This small molecule binds to this protein.
Small molecule (SMILES): O=C(O)c1cnccn1

Sequence of chain 1.A:
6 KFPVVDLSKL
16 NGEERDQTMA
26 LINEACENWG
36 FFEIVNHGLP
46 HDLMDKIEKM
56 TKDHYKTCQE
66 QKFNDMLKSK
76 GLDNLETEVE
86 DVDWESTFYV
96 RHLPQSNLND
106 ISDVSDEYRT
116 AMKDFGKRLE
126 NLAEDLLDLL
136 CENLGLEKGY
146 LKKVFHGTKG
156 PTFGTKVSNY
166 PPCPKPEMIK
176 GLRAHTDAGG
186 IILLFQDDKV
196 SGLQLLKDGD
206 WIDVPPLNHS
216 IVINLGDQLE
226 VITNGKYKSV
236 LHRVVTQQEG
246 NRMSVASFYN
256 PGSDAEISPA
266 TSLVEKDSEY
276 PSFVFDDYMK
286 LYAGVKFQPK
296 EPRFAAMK

Binding-site contacts:
Ligand atom C2 contacts residue PHE253 of chain 1.A at 4.1 Å (hydrophobic).
Ligand atom C6 contacts residue SER249 of chain 1.A at 4.4 Å.
Ligand atom C2 contacts residue ZN1 of chain 1.C at 2.8 Å.
Ligand atom N2 contacts residue HIS237 of chain 1.A at 3.1 Å (h-bond).
Ligand atom N2 contacts residue HIS180 of chain 1.A at 4.3 Å.
Ligand atom O1 contacts residue LYS161 of chain 1.A at 4.2 Å.
Ligand atom C2 contacts residue LEU177 of chain 1.A at 3.6 Å (hydrophobic).
Ligand atom C3 contacts residue ASP182 of chain 1.A at 3.2 Å.
Ligand atom C6 contacts residue ZN1 of chain 1.C at 4.3 Å.
Ligand atom C1 contacts residue HIS237 of chain 1.A at 4.1 Å.
Ligand atom C3 contacts residue ASN219 of chain 1.A at 3.4 Å.
Ligand atom C4 contacts residue LEU189 of chain 1.A at 3.7 Å (hydrophobic).
Ligand atom C2 contacts residue ASP182 of chain 1.A at 4.2 Å.
Ligand atom N2 contacts residue ZN1 of chain 1.C at 2.3 Å.
Ligand atom C2 contacts residue HIS180 of chain 1.A at 3.9 Å.
Ligand atom N5 contacts residue ALA251 of chain 1.A at 3.6 Å.
Ligand atom O1 contacts residue HIS237 of chain 1.A at 4.0 Å.
Ligand atom N5 contacts residue LEU189 of chain 1.A at 3.5 Å.
Ligand atom O2 contacts residue PHE253 of chain 1.A at 4.3 Å.
Ligand atom C1 contacts residue ASP182 of chain 1.A at 4.2 Å.
Ligand atom O1 contacts residue ZN1 of chain 1.C at 2.1 Å.
Ligand atom O1 contacts residue LEU177 of chain 1.A at 3.5 Å.
Ligand atom N2 contacts residue ASP182 of chain 1.A at 3.2 Å (salt-bridge).
Ligand atom O1 contacts residue PHE253 of chain 1.A at 4.4 Å.
Ligand atom O1 contacts residue ASP182 of chain 1.A at 3.4 Å (salt-bridge).
Ligand atom C4 contacts residue ILE187 of chain 1.A at 3.8 Å (hydrophobic).
Ligand atom C3 contacts residue HIS237 of chain 1.A at 3.5 Å.
Ligand atom N5 contacts residue ILE187 of chain 1.A at 4.4 Å.
Ligand atom O1 contacts residue HIS180 of chain 1.A at 2.8 Å (h-bond).
Ligand atom O2 contacts residue ZN1 of chain 1.C at 4.1 Å.
Ligand atom C3 contacts residue ZN1 of chain 1.C at 3.3 Å.
Ligand atom C4 contacts residue ASN219 of chain 1.A at 3.8 Å.
Ligand atom O2 contacts residue LYS161 of chain 1.A at 2.8 Å (salt-bridge).
Ligand atom C6 contacts residue ALA251 of chain 1.A at 3.6 Å (hydrophobic).
Ligand atom O2 contacts residue TYR165 of chain 1.A at 4.5 Å.
Ligand atom C3 contacts residue ILE187 of chain 1.A at 3.9 Å (hydrophobic).
Ligand atom O2 contacts residue LEU177 of chain 1.A at 3.5 Å.
Ligand atom C1 contacts residue ZN1 of chain 1.C at 2.9 Å.
Ligand atom C2 contacts residue LYS161 of chain 1.A at 3.8 Å.
Ligand atom C1 contacts residue PHE253 of chain 1.A at 4.2 Å (hydrophobic).